Sequence of chain 1.A:
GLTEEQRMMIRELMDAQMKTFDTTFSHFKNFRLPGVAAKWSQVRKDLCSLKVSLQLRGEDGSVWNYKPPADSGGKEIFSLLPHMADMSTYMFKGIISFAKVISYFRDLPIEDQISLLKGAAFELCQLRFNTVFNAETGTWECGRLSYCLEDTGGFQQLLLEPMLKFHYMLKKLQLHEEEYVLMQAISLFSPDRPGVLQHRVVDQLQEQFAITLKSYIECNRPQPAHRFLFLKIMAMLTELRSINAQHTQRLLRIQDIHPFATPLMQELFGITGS

A small-molecule ligand and the protein it binds are described below.
Small molecule (SMILES): ClC1=C(Cl)[C@]2(Cl)[C@@H]3[C@@H](Cl)[C@@H](Cl)C[C@@H]3[C@@]1(Cl)C2(Cl)Cl

Binding-site contacts:
Ligand atom CL2 contacts residue SER129 of chain 1.A at 3.2 Å.
Ligand atom CL2 contacts residue PHE170 of chain 1.A at 3.7 Å.
Ligand atom CL8 contacts residue MET125 of chain 1.A at 4.1 Å.
Ligand atom CL5 contacts residue MET205 of chain 1.A at 3.4 Å.
Ligand atom C02 contacts residue GLN167 of chain 1.A at 3.2 Å.
Ligand atom CL6 contacts residue LEU91 of chain 1.A at 3.6 Å.
Ligand atom CL5 contacts residue TRP181 of chain 1.A at 4.4 Å.
Ligand atom C04 contacts residue SER129 of chain 1.A at 3.9 Å.
Ligand atom C04 contacts residue PHE170 of chain 1.A at 4.2 Å (hydrophobic).
Ligand atom CL4 contacts residue PHE170 of chain 1.A at 3.4 Å.
Ligand atom CL1 contacts residue GLN167 of chain 1.A at 3.5 Å.
Ligand atom C10 contacts residue MET205 of chain 1.A at 4.2 Å (hydrophobic).
Ligand atom CL2 contacts residue MET128 of chain 1.A at 3.4 Å.
Ligand atom CL7 contacts residue VAL93 of chain 1.A at 4.1 Å.
Ligand atom C01 contacts residue GLN167 of chain 1.A at 3.1 Å.
Ligand atom CL1 contacts residue PHE170 of chain 1.A at 3.7 Å.
Ligand atom CL6 contacts residue MET205 of chain 1.A at 3.3 Å.
Ligand atom CL4 contacts residue TRP181 of chain 1.A at 3.6 Å.
Ligand atom C03 contacts residue GLN167 of chain 1.A at 4.5 Å.
Ligand atom C01 contacts residue MET205 of chain 1.A at 4.5 Å (hydrophobic).
Ligand atom CL8 contacts residue TYR188 of chain 1.A at 4.0 Å.
Ligand atom C11 contacts residue MET205 of chain 1.A at 4.4 Å (hydrophobic).
Ligand atom CL5 contacts residue GLN167 of chain 1.A at 3.3 Å.
Ligand atom C02 contacts residue PHE170 of chain 1.A at 4.0 Å (hydrophobic).
Ligand atom C09 contacts residue MET125 of chain 1.A at 4.3 Å (hydrophobic).
Ligand atom CL3 contacts residue TRP181 of chain 1.A at 3.2 Å.
Ligand atom CL7 contacts residue MET125 of chain 1.A at 3.2 Å.
Ligand atom CL2 contacts residue MET125 of chain 1.A at 3.9 Å.
Ligand atom C05 contacts residue SER129 of chain 1.A at 3.5 Å.
Ligand atom C03 contacts residue PHE170 of chain 1.A at 3.6 Å (hydrophobic).
Ligand atom C12 contacts residue TRP181 of chain 1.A at 4.3 Å (hydrophobic).
Ligand atom CL1 contacts residue SER129 of chain 1.A at 3.2 Å.
Ligand atom CL5 contacts residue HIS209 of chain 1.A at 3.9 Å.
Ligand atom C05 contacts residue GLN167 of chain 1.A at 4.0 Å.
Ligand atom C11 contacts residue GLN167 of chain 1.A at 4.2 Å.